Binding-site contacts:
Ligand atom O5 contacts residue PHE70 of chain 1.A at 4.5 Å.
Ligand atom C4 contacts residue ASN96 of chain 1.A at 4.2 Å.
Ligand atom C2 contacts residue ASN96 of chain 1.A at 2.4 Å.
Ligand atom C8 contacts residue ASN96 of chain 1.A at 4.2 Å.
Ligand atom C1 contacts residue ASN96 of chain 1.A at 1.4 Å.
Ligand atom C1 contacts residue GLY71 of chain 1.A at 3.7 Å.
Ligand atom C6 contacts residue GLY71 of chain 1.A at 4.1 Å.
Ligand atom O7 contacts residue ASN96 of chain 1.A at 3.2 Å (h-bond).
Ligand atom C6 contacts residue LEU52 of chain 1.A at 3.8 Å (hydrophobic).
Ligand atom O5 contacts residue ASN96 of chain 1.A at 2.3 Å (h-bond).
Ligand atom C3 contacts residue ASN96 of chain 1.A at 3.8 Å.
Ligand atom C7 contacts residue ASN96 of chain 1.A at 3.3 Å.
Ligand atom C5 contacts residue LEU52 of chain 1.A at 4.5 Å (hydrophobic).
Ligand atom C5 contacts residue GLY71 of chain 1.A at 4.1 Å.
Ligand atom O5 contacts residue GLY71 of chain 1.A at 3.4 Å.
Ligand atom C5 contacts residue ASN96 of chain 1.A at 3.6 Å.
Ligand atom N2 contacts residue ASN96 of chain 1.A at 3.0 Å (h-bond).
Ligand atom O6 contacts residue GLY71 of chain 1.A at 4.4 Å.

Sequence of chain 1.A:
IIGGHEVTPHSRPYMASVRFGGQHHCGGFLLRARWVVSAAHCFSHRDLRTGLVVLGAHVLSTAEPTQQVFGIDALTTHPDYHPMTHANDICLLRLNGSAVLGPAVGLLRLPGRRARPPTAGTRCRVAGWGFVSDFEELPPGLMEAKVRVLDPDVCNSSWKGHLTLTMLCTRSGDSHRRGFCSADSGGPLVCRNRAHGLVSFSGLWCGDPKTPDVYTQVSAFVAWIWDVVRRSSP

The small molecule below binds the protein below.
Small molecule (SMILES): CC(=O)N[C@@H]1[C@@H](O)[C@H](O)[C@@H](CO)O[C@H]1O